Sequence of chain 24.A:
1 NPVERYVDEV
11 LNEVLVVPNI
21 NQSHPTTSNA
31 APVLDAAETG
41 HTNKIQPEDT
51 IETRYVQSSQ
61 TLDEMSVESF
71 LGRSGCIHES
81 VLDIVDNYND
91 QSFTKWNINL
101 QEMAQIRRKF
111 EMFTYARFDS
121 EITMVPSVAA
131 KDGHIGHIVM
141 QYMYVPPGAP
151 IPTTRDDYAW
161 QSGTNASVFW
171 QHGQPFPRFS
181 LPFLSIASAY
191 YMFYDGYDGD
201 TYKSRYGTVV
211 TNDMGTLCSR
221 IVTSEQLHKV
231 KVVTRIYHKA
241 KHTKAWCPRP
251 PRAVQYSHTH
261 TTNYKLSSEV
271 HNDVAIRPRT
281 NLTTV

Binding-site contacts:
Ligand atom O1B contacts residue ILE98 of chain 24.A at 2.9 Å.
Ligand atom CM2 contacts residue ILE236 of chain 24.A at 4.0 Å (hydrophobic).
Ligand atom O1 contacts residue MET214 of chain 24.A at 3.2 Å.
Ligand atom C1A contacts residue PHE179 of chain 24.A at 3.5 Å (hydrophobic).
Ligand atom CM4 contacts residue TYR142 of chain 24.A at 3.1 Å (hydrophobic).
Ligand atom CM6 contacts residue LEU181 of chain 24.A at 3.7 Å (hydrophobic).
Ligand atom C6B contacts residue LEU181 of chain 24.A at 3.3 Å (hydrophobic).
Ligand atom N3A contacts residue PHE179 of chain 24.A at 3.0 Å.
Ligand atom N2 contacts residue LEU100 of chain 24.A at 3.8 Å.
Ligand atom O1 contacts residue LEU100 of chain 24.A at 4.0 Å.
Ligand atom N2 contacts residue MET214 of chain 24.A at 3.8 Å.
Ligand atom C4B contacts residue LEU181 of chain 24.A at 3.8 Å (hydrophobic).
Ligand atom C2B contacts residue ILE98 of chain 24.A at 3.9 Å (hydrophobic).
Ligand atom C6B contacts residue ILE98 of chain 24.A at 3.6 Å (hydrophobic).
Ligand atom C3 contacts residue LEU100 of chain 24.A at 3.9 Å (hydrophobic).
Ligand atom C1B contacts residue ILE98 of chain 24.A at 3.6 Å (hydrophobic).
Ligand atom C5B contacts residue TYR144 of chain 24.A at 3.6 Å (hydrophobic).
Ligand atom C4A contacts residue PHE179 of chain 24.A at 3.3 Å (hydrophobic).
Ligand atom C5 contacts residue MET214 of chain 24.A at 3.6 Å (hydrophobic).
Ligand atom CM2 contacts residue ILE122 of chain 24.A at 3.7 Å (hydrophobic).
Ligand atom C1A contacts residue TYR144 of chain 24.A at 3.1 Å (hydrophobic).
Ligand atom C1B contacts residue LEU181 of chain 24.A at 3.8 Å (hydrophobic).
Ligand atom N3A contacts residue LEU217 of chain 24.A at 3.4 Å.
Ligand atom O5A contacts residue TYR144 of chain 24.A at 3.1 Å.
Ligand atom O5A contacts residue ALA166 of chain 24.A at 3.9 Å.
Ligand atom C1C contacts residue MET214 of chain 24.A at 3.7 Å (hydrophobic).
Ligand atom CM3 contacts residue TYR190 of chain 24.A at 3.9 Å (hydrophobic).
Ligand atom C4B contacts residue PHE179 of chain 24.A at 3.9 Å (hydrophobic).
Ligand atom O5A contacts residue PHE179 of chain 24.A at 3.7 Å.
Ligand atom C2C contacts residue ILE98 of chain 24.A at 4.0 Å (hydrophobic).
Ligand atom C2B contacts residue ILE122 of chain 24.A at 3.9 Å (hydrophobic).
Ligand atom CM4 contacts residue PHE179 of chain 24.A at 3.9 Å (hydrophobic).
Ligand atom C2A contacts residue TYR144 of chain 24.A at 3.7 Å (hydrophobic).
Ligand atom C5B contacts residue LEU181 of chain 24.A at 3.3 Å (hydrophobic).
Ligand atom C2A contacts residue PHE179 of chain 24.A at 3.3 Å (hydrophobic).
Ligand atom CM6 contacts residue TYR144 of chain 24.A at 3.7 Å (hydrophobic).
Ligand atom C4 contacts residue TYR190 of chain 24.A at 3.8 Å (hydrophobic).
Ligand atom C4A contacts residue TYR144 of chain 24.A at 3.8 Å (hydrophobic).
Ligand atom CM6 contacts residue LEU184 of chain 24.A at 3.4 Å (hydrophobic).
Ligand atom CM4 contacts residue VAL168 of chain 24.A at 3.5 Å (hydrophobic).

Sequence of chain 24.C:
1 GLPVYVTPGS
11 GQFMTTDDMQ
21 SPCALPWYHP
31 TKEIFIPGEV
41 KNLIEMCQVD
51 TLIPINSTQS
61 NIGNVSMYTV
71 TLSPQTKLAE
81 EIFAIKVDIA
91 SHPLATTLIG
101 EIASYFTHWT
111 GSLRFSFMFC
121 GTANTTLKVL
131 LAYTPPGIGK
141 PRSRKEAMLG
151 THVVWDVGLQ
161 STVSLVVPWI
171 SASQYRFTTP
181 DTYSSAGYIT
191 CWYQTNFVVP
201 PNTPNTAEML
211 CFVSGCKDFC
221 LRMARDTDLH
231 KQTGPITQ

The protein below binds the small molecule below.
Small molecule (SMILES): Cc1cc(CCCOc2c(C)cc(-c3coc(C)n3)cc2C)on1